Sequence of chain 1.A:
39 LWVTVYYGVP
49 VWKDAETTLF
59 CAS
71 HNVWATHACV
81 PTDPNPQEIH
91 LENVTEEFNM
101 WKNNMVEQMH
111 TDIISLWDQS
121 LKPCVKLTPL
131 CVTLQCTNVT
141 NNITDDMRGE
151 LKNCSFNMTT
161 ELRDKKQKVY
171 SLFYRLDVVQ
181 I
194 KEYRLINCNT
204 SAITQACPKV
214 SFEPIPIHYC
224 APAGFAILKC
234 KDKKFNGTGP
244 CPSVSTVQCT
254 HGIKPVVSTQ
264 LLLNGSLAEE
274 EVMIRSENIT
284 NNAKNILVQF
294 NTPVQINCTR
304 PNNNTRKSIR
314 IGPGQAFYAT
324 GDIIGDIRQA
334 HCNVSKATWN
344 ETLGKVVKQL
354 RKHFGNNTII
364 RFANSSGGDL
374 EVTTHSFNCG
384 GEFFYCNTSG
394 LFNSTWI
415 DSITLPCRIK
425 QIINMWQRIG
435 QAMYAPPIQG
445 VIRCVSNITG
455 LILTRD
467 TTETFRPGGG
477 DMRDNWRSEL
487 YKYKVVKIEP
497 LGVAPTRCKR

Binding-site contacts:
Ligand atom C7 contacts residue ALA15 of chain 1.B at 3.4 Å (hydrophobic).
Ligand atom C1 contacts residue SER46 of chain 1.D at 4.2 Å.
Ligand atom C7 contacts residue GLY16 of chain 1.B at 4.0 Å.
Ligand atom C4 contacts residue ASN93 of chain 1.A at 4.4 Å.
Ligand atom C5 contacts residue SER46 of chain 1.D at 4.1 Å.
Ligand atom C8 contacts residue THR25 of chain 1.D at 4.5 Å.
Ligand atom C7 contacts residue ALA45 of chain 1.D at 4.0 Å (hydrophobic).
Ligand atom N2 contacts residue GLY16 of chain 1.B at 4.2 Å.
Ligand atom N2 contacts residue ALA15 of chain 1.B at 4.1 Å.
Ligand atom C2 contacts residue GLY16 of chain 1.B at 4.3 Å.
Ligand atom O6 contacts residue THR89 of chain 1.D at 2.9 Å (h-bond).
Ligand atom C8 contacts residue GLN44 of chain 1.D at 3.5 Å.
Ligand atom C2 contacts residue ASN93 of chain 1.A at 2.6 Å.
Ligand atom C8 contacts residue ALA45 of chain 1.D at 3.4 Å (hydrophobic).
Ligand atom C3 contacts residue ASN93 of chain 1.A at 3.9 Å.
Ligand atom C7 contacts residue ASN93 of chain 1.A at 4.0 Å.
Ligand atom O7 contacts residue SER17 of chain 1.B at 4.2 Å.
Ligand atom O7 contacts residue GLY16 of chain 1.B at 3.3 Å (h-bond).
Ligand atom C6 contacts residue THR89 of chain 1.D at 4.0 Å.
Ligand atom O7 contacts residue ASN93 of chain 1.A at 4.5 Å.
Ligand atom N2 contacts residue ASN93 of chain 1.A at 3.0 Å (h-bond).
Ligand atom O5 contacts residue ASN93 of chain 1.A at 2.5 Å (h-bond).
Ligand atom C8 contacts residue GLU92 of chain 1.A at 3.1 Å.
Ligand atom C2 contacts residue SER46 of chain 1.D at 4.4 Å.
Ligand atom O7 contacts residue SER46 of chain 1.D at 3.8 Å.
Ligand atom C7 contacts residue SER46 of chain 1.D at 4.1 Å.
Ligand atom C1 contacts residue ASN93 of chain 1.A at 1.5 Å.
Ligand atom C7 contacts residue GLU92 of chain 1.A at 4.4 Å.
Ligand atom C8 contacts residue ALA15 of chain 1.B at 2.9 Å (hydrophobic).
Ligand atom C4 contacts residue SER46 of chain 1.D at 4.2 Å.
Ligand atom C5 contacts residue THR89 of chain 1.D at 4.3 Å.
Ligand atom C8 contacts residue SER46 of chain 1.D at 4.2 Å.
Ligand atom O7 contacts residue ALA15 of chain 1.B at 3.8 Å.
Ligand atom C5 contacts residue ASN93 of chain 1.A at 3.9 Å.
Ligand atom O4 contacts residue SER46 of chain 1.D at 4.0 Å.
Ligand atom C3 contacts residue SER46 of chain 1.D at 3.7 Å.

Sequence of chain 1.D:
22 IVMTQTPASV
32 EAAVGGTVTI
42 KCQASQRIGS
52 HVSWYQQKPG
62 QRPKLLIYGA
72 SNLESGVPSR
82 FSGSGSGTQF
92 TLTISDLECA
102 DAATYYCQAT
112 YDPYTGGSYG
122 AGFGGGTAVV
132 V

This protein binds this small molecule.
Small molecule (SMILES): CC(=O)N[C@H]1[C@H](O[C@H]2[C@H](O)[C@@H](NC(C)=O)CO[C@@H]2CO)O[C@H](CO)[C@@H](O)[C@@H]1O

Sequence of chain 1.B:
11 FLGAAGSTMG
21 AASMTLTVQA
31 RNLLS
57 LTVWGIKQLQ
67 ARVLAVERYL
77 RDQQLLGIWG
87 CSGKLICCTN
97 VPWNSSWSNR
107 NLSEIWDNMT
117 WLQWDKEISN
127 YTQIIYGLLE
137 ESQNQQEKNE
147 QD